Sequence of chain 1.B:
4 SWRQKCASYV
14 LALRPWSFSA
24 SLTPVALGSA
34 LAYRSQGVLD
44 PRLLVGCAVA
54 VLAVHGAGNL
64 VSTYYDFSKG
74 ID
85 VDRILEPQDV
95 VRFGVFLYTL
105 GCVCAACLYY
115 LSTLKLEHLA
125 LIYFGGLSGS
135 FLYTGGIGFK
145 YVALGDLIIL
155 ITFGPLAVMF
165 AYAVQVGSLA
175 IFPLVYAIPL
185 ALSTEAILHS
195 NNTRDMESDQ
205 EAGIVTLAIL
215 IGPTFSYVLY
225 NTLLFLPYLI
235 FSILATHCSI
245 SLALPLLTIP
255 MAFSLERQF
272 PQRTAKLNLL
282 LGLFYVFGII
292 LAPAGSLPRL

Binding-site contacts:
Ligand atom C01 contacts residue VAL186 of chain 1.A at 3.6 Å (hydrophobic).
Ligand atom O44 contacts residue GLU254 of chain 1.A at 3.6 Å (salt-bridge).
Ligand atom C48 contacts residue GLU254 of chain 1.A at 3.8 Å.
Ligand atom O33 contacts residue ASP179 of chain 1.A at 3.7 Å.
Ligand atom O64 contacts residue ASN90 of chain 1.A at 2.9 Å (h-bond).
Ligand atom C28 contacts residue SER143 of chain 1.A at 3.2 Å.
Ligand atom C32 contacts residue ASP179 of chain 1.A at 3.5 Å.
Ligand atom C80 contacts residue TYR137 of chain 1.B at 3.8 Å (hydrophobic).
Ligand atom O82 contacts residue LEU136 of chain 1.B at 3.8 Å.
Ligand atom C61 contacts residue Y011 of chain 1.K at 3.8 Å.
Ligand atom C38 contacts residue GLU254 of chain 1.A at 3.2 Å.
Ligand atom C80 contacts residue LEU136 of chain 1.B at 3.4 Å (hydrophobic).
Ligand atom O09 contacts residue ILE187 of chain 1.A at 3.7 Å.
Ligand atom C85 contacts residue AJP1 of chain 1.L at 3.8 Å.
Ligand atom C49 contacts residue Y011 of chain 1.K at 3.2 Å.
Ligand atom C02 contacts residue AJP1 of chain 1.L at 3.6 Å.
Ligand atom C10 contacts residue ILE187 of chain 1.A at 3.6 Å (hydrophobic).
Ligand atom O42 contacts residue PRO257 of chain 1.A at 3.4 Å.
Ligand atom O77 contacts residue ARG144 of chain 1.A at 3.2 Å (salt-bridge).
Ligand atom C32 contacts residue ARG144 of chain 1.A at 3.4 Å.
Ligand atom C58 contacts residue GLN87 of chain 1.A at 3.8 Å.
Ligand atom C17 contacts residue LEU139 of chain 1.A at 3.5 Å (hydrophobic).
Ligand atom O63 contacts residue GLN87 of chain 1.A at 2.8 Å (h-bond).
Ligand atom C18 contacts residue GLU183 of chain 1.A at 3.3 Å.
Ligand atom O53 contacts residue GLU254 of chain 1.A at 3.2 Å.
Ligand atom O79 contacts residue TYR83 of chain 1.A at 3.1 Å (h-bond).
Ligand atom O63 contacts residue TYR83 of chain 1.A at 3.8 Å.
Ligand atom O82 contacts residue ILE187 of chain 1.A at 3.3 Å.
Ligand atom C47 contacts residue GLU254 of chain 1.A at 3.3 Å.
Ligand atom O78 contacts residue ASP141 of chain 1.A at 3.5 Å (salt-bridge).
Ligand atom C46 contacts residue GLU254 of chain 1.A at 3.1 Å.
Ligand atom O51 contacts residue Y011 of chain 1.K at 3.8 Å.
Ligand atom O64 contacts residue GLN87 of chain 1.A at 3.5 Å (h-bond).
Ligand atom O77 contacts residue SER143 of chain 1.A at 2.7 Å (h-bond).
Ligand atom C48 contacts residue Y011 of chain 1.K at 3.6 Å.
Ligand atom O43 contacts residue GLU254 of chain 1.A at 2.7 Å (salt-bridge).
Ligand atom C57 contacts residue GLN87 of chain 1.A at 3.6 Å.
Ligand atom O52 contacts residue GLU254 of chain 1.A at 2.6 Å (salt-bridge).
Ligand atom C41 contacts residue GLU254 of chain 1.A at 3.6 Å.
Ligand atom C81 contacts residue LEU136 of chain 1.B at 3.7 Å (hydrophobic).

Sequence of chain 1.A:
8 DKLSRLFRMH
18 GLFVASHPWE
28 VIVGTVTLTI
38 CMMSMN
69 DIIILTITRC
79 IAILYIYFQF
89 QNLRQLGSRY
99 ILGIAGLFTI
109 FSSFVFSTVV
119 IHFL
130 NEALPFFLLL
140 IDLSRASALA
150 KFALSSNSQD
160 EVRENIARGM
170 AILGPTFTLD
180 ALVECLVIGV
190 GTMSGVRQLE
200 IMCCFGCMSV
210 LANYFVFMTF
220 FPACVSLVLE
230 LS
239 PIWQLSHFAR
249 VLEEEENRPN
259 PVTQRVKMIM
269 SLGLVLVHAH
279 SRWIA

A protein and the small-molecule ligand that binds it are described below.
Small molecule (SMILES): C[C@@H]1CC[C@@]2(OC1)O[C@H]1[C@@H](O)[C@H]3[C@@H]4CC[C@H]5C[C@@H](O[C@@H]6O[C@H](CO)[C@H](O[C@@H]7O[C@H](CO)[C@@H](O)[C@H](O[C@@H]8OC[C@@H](O)[C@H](O)[C@H]8O)[C@H]7O[C@@H]7O[C@H](CO)[C@H](O)[C@H](O[C@@H]8O[C@H](CO)[C@@H](O)[C@H](O)[C@H]8O)[C@H]7O)[C@H](O)[C@H]6O)[C@H](O)C[C@]5(C)[C@H]4CC[C@]3(C)[C@H]1[C@@H]2C